Binding-site contacts:
Ligand atom C3 contacts residue NAD1 of chain 1.E at 3.7 Å.
Ligand atom C6 contacts residue NAD1 of chain 1.E at 3.9 Å.
Ligand atom O6 contacts residue ASP191 of chain 1.A at 2.6 Å (salt-bridge).
Ligand atom O1 contacts residue PHE17 of chain 1.A at 3.9 Å.
Ligand atom C4 contacts residue HIS195 of chain 1.A at 3.8 Å.
Ligand atom O2 contacts residue HIS318 of chain 1.B at 2.5 Å (h-bond).
Ligand atom O3 contacts residue NAD1 of chain 1.E at 2.8 Å (h-bond).
Ligand atom O4 contacts residue LYS106 of chain 1.A at 2.8 Å.
Ligand atom O4 contacts residue HIS195 of chain 1.A at 2.7 Å (h-bond).
Ligand atom C3 contacts residue TYR163 of chain 1.A at 3.4 Å (hydrophobic).
Ligand atom O5 contacts residue ASP191 of chain 1.A at 2.6 Å (salt-bridge).
Ligand atom O3 contacts residue HIS318 of chain 1.B at 3.5 Å (h-bond).
Ligand atom C2 contacts residue HIS318 of chain 1.B at 3.9 Å.
Ligand atom C5 contacts residue NAD1 of chain 1.E at 3.7 Å.
Ligand atom O5 contacts residue LYS106 of chain 1.A at 2.9 Å (salt-bridge).
Ligand atom C3 contacts residue HIS195 of chain 1.A at 3.8 Å.
Ligand atom C5 contacts residue LYS106 of chain 1.A at 3.7 Å.
Ligand atom C6 contacts residue ARG178 of chain 1.A at 3.9 Å.
Ligand atom C1 contacts residue GLU165 of chain 1.A at 3.0 Å.
Ligand atom C1 contacts residue ASP191 of chain 1.A at 4.0 Å.
Ligand atom O4 contacts residue NAD1 of chain 1.E at 2.5 Å.
Ligand atom C2 contacts residue GLU165 of chain 1.A at 3.0 Å.
Ligand atom O1 contacts residue GLU165 of chain 1.A at 2.7 Å (salt-bridge).
Ligand atom O5 contacts residue NAD1 of chain 1.E at 3.2 Å.
Ligand atom C1 contacts residue LEU192 of chain 1.A at 4.0 Å (hydrophobic).
Ligand atom C4 contacts residue NAD1 of chain 1.E at 2.8 Å.
Ligand atom C5 contacts residue ASP191 of chain 1.A at 3.4 Å.
Ligand atom O3 contacts residue TYR163 of chain 1.A at 3.6 Å.
Ligand atom C6 contacts residue ASP191 of chain 1.A at 3.6 Å.
Ligand atom C4 contacts residue LYS106 of chain 1.A at 4.0 Å.
Ligand atom O5 contacts residue ARG178 of chain 1.A at 3.1 Å (salt-bridge).
Ligand atom O2 contacts residue GLU165 of chain 1.A at 2.6 Å (salt-bridge).
Ligand atom O6 contacts residue ARG178 of chain 1.A at 3.1 Å (salt-bridge).
Ligand atom O1 contacts residue HIS318 of chain 1.B at 3.8 Å.
Ligand atom C2 contacts residue TYR163 of chain 1.A at 3.2 Å (hydrophobic).
Ligand atom O2 contacts residue TYR135 of chain 1.A at 3.3 Å (h-bond).
Ligand atom O2 contacts residue TYR163 of chain 1.A at 3.2 Å (h-bond).
Ligand atom O3 contacts residue TYR135 of chain 1.A at 2.6 Å (h-bond).
Ligand atom C3 contacts residue TYR135 of chain 1.A at 3.6 Å (hydrophobic).
Ligand atom C2 contacts residue LEU192 of chain 1.A at 3.8 Å (hydrophobic).

This protein binds this small molecule.
Small molecule (SMILES): OC1C(O)C(O)C(O)C(O)C1O

Sequence of chain 1.B:
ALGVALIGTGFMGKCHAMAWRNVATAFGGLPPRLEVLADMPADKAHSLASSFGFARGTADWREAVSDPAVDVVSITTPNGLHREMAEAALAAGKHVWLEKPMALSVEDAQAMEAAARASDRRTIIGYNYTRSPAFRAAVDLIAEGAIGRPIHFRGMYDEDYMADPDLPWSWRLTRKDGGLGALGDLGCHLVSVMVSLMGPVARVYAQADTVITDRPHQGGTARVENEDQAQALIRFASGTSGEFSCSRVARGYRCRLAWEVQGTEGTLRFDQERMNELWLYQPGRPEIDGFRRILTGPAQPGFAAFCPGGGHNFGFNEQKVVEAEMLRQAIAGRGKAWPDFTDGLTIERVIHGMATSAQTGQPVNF

Sequence of chain 1.A:
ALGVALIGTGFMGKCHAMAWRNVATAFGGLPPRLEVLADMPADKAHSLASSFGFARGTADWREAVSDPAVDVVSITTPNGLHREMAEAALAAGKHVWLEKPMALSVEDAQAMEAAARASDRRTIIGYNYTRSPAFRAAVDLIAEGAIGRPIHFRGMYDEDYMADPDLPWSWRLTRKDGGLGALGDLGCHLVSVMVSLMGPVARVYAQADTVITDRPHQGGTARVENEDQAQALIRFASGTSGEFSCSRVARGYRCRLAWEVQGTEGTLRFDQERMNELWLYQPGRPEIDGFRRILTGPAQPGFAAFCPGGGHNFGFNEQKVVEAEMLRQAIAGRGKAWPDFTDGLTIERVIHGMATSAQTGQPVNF